Sequence of chain 1.C:
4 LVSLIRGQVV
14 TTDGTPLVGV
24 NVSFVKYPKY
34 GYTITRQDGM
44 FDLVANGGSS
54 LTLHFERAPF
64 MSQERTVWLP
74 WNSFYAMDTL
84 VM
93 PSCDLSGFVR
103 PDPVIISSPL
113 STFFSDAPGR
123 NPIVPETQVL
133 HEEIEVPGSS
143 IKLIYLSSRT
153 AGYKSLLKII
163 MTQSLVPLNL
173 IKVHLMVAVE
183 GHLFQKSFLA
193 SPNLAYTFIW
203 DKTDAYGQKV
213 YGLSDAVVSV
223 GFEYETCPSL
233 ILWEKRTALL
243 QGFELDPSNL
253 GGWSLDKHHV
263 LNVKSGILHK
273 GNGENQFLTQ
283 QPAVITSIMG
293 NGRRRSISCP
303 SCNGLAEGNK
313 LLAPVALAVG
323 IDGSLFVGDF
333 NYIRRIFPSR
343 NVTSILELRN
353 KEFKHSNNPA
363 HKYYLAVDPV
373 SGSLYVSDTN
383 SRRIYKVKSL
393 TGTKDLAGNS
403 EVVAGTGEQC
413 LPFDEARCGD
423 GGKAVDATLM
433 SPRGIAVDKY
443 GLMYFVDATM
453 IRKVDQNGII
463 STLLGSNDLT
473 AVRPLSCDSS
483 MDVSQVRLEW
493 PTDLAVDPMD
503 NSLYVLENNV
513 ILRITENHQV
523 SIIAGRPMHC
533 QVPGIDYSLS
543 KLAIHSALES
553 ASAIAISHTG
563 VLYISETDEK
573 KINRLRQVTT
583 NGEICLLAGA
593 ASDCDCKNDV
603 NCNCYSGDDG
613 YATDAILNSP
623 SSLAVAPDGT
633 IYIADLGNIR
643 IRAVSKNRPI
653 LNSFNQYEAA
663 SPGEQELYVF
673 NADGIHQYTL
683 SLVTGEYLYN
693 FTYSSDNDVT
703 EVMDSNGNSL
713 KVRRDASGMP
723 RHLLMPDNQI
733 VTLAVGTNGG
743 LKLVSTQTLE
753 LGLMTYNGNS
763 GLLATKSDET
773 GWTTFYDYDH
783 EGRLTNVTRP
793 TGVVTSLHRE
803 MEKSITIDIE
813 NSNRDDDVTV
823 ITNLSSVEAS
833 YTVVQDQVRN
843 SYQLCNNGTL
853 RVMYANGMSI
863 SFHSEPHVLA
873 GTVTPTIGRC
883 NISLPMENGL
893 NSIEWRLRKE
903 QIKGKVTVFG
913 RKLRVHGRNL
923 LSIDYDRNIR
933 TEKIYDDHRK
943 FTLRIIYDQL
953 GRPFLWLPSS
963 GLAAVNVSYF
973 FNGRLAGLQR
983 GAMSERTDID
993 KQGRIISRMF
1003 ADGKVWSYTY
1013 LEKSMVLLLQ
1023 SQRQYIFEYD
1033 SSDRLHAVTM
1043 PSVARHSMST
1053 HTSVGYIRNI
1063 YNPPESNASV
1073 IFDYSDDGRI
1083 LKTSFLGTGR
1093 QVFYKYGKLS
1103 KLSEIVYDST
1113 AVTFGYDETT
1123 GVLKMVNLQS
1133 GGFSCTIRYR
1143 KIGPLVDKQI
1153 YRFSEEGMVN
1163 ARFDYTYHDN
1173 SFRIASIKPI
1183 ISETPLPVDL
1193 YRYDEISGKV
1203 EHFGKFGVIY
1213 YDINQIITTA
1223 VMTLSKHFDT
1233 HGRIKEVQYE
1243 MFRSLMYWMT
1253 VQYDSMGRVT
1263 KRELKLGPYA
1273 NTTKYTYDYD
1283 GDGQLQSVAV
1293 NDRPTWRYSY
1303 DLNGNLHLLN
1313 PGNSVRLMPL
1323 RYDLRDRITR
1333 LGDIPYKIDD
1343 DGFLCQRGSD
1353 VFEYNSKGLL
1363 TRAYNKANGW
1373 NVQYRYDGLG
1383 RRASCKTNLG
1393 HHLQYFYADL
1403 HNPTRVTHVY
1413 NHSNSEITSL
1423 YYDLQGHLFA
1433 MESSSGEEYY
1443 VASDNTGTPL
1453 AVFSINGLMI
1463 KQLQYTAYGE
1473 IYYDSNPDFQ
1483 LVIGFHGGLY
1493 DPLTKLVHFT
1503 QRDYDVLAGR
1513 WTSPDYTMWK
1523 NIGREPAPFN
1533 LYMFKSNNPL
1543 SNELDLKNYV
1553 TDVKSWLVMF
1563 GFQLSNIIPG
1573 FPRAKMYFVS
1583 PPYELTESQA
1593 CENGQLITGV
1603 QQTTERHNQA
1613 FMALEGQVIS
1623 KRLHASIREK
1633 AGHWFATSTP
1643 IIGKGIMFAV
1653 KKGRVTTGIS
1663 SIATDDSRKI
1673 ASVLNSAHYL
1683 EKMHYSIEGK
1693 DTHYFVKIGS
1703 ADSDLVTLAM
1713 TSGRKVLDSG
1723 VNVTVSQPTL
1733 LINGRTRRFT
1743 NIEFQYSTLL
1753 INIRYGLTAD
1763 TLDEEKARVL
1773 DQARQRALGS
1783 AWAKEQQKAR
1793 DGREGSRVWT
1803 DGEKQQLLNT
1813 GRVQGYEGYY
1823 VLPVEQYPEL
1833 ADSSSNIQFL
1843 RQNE

This small molecule binds to this protein.
Small molecule (SMILES): CC(=O)N[C@H]1[C@H](O[C@H]2[C@H](O)[C@@H](NC(C)=O)CO[C@@H]2CO)O[C@H](CO)[C@@H](O[C@@H]2O[C@H](CO[C@H]3O[C@H](CO)[C@@H](O)[C@H](O[C@H]4O[C@H](CO)[C@@H](O)[C@H](O)[C@@H]4O)[C@@H]3O)[C@@H](O)[C@H](O[C@H]3O[C@H](CO)[C@@H](O)[C@H](O)[C@@H]3O[C@H]3O[C@H](CO)[C@@H](O)[C@H](O)[C@@H]3O[C@H]3O[C@H](CO)[C@@H](O)[C@H](O)[C@@H]3O)[C@@H]2O)[C@@H]1O

Binding-site contacts:
Ligand atom C8 contacts residue GLN1482 of chain 1.C at 3.7 Å.
Ligand atom C7 contacts residue ASN1413 of chain 1.C at 3.4 Å.
Ligand atom O6 contacts residue SER1415 of chain 1.C at 3.2 Å (h-bond).
Ligand atom O6 contacts residue ASN1416 of chain 1.C at 3.4 Å.
Ligand atom C5 contacts residue ASN1413 of chain 1.C at 3.6 Å.
Ligand atom O3 contacts residue GLN1482 of chain 1.C at 3.3 Å (h-bond).
Ligand atom C6 contacts residue SER1477 of chain 1.C at 3.3 Å.
Ligand atom C6 contacts residue ASN1416 of chain 1.C at 3.8 Å.
Ligand atom O6 contacts residue PHE1481 of chain 1.C at 3.4 Å (h-bond).
Ligand atom O5 contacts residue SER1415 of chain 1.C at 3.2 Å (h-bond).
Ligand atom O3 contacts residue MET1461 of chain 1.C at 3.9 Å.
Ligand atom O3 contacts residue ASP1480 of chain 1.C at 3.8 Å.
Ligand atom N2 contacts residue ASN1413 of chain 1.C at 3.0 Å (h-bond).
Ligand atom C1 contacts residue ASN1413 of chain 1.C at 1.4 Å.
Ligand atom C3 contacts residue GLN1482 of chain 1.C at 3.5 Å.
Ligand atom O6 contacts residue PHE1481 of chain 1.C at 3.6 Å.
Ligand atom O5 contacts residue ASN1416 of chain 1.C at 3.1 Å (h-bond).
Ligand atom O6 contacts residue SER1477 of chain 1.C at 3.7 Å.
Ligand atom C2 contacts residue ASN1413 of chain 1.C at 2.5 Å.
Ligand atom C6 contacts residue ASN1478 of chain 1.C at 3.7 Å.
Ligand atom C6 contacts residue SER1415 of chain 1.C at 3.9 Å.
Ligand atom O7 contacts residue ASN1413 of chain 1.C at 3.4 Å (h-bond).
Ligand atom O4 contacts residue SER1477 of chain 1.C at 3.0 Å (h-bond).
Ligand atom C4 contacts residue SER1477 of chain 1.C at 3.8 Å.
Ligand atom C5 contacts residue SER1415 of chain 1.C at 3.4 Å.
Ligand atom O6 contacts residue ASP1480 of chain 1.C at 2.9 Å (salt-bridge).
Ligand atom C5 contacts residue ASP1480 of chain 1.C at 3.3 Å.
Ligand atom C3 contacts residue ASN1413 of chain 1.C at 3.8 Å.
Ligand atom C8 contacts residue LEU1395 of chain 1.C at 3.8 Å (hydrophobic).
Ligand atom O4 contacts residue ASN1478 of chain 1.C at 3.4 Å.
Ligand atom O5 contacts residue ASN1478 of chain 1.C at 3.0 Å (h-bond).
Ligand atom O4 contacts residue ILE1462 of chain 1.C at 3.3 Å (h-bond).
Ligand atom O5 contacts residue ASP1480 of chain 1.C at 3.9 Å.
Ligand atom C5 contacts residue ASN1478 of chain 1.C at 3.8 Å.
Ligand atom O5 contacts residue ASN1413 of chain 1.C at 2.3 Å (h-bond).
Ligand atom N2 contacts residue GLN1482 of chain 1.C at 3.2 Å (h-bond).
Ligand atom C1 contacts residue SER1415 of chain 1.C at 3.4 Å.
Ligand atom O6 contacts residue ASN1478 of chain 1.C at 3.6 Å (h-bond).
Ligand atom C1 contacts residue ASN1478 of chain 1.C at 3.8 Å.
Ligand atom C6 contacts residue ASP1480 of chain 1.C at 3.4 Å.